This protein binds this small molecule.
Small molecule (SMILES): CC(=O)N[C@@H]1[C@@H](O)[C@H](O)[C@@H](CO)O[C@H]1O

Binding-site contacts:
Ligand atom C1 contacts residue THR255 of chain 1.B at 3.2 Å.
Ligand atom O5 contacts residue ASN253 of chain 1.B at 2.4 Å (h-bond).
Ligand atom O5 contacts residue THR255 of chain 1.B at 3.9 Å.
Ligand atom C7 contacts residue ASN253 of chain 1.B at 3.1 Å.
Ligand atom C5 contacts residue THR255 of chain 1.B at 4.1 Å.
Ligand atom C8 contacts residue ASN253 of chain 1.B at 4.2 Å.
Ligand atom C2 contacts residue THR255 of chain 1.B at 4.0 Å.
Ligand atom O7 contacts residue ASN253 of chain 1.B at 3.2 Å (h-bond).
Ligand atom C8 contacts residue MET240 of chain 1.B at 4.0 Å (hydrophobic).
Ligand atom C4 contacts residue ASN253 of chain 1.B at 4.0 Å.
Ligand atom C2 contacts residue ASN253 of chain 1.B at 2.2 Å.
Ligand atom N2 contacts residue ASN253 of chain 1.B at 2.7 Å (h-bond).
Ligand atom C1 contacts residue ASN253 of chain 1.B at 1.4 Å.
Ligand atom N2 contacts residue THR255 of chain 1.B at 4.0 Å.
Ligand atom C3 contacts residue THR255 of chain 1.B at 4.4 Å.
Ligand atom O7 contacts residue MET240 of chain 1.B at 4.3 Å.
Ligand atom C5 contacts residue ASN253 of chain 1.B at 3.6 Å.
Ligand atom C3 contacts residue ASN253 of chain 1.B at 3.6 Å.
Ligand atom C8 contacts residue THR239 of chain 1.B at 4.0 Å.

Sequence of chain 1.B:
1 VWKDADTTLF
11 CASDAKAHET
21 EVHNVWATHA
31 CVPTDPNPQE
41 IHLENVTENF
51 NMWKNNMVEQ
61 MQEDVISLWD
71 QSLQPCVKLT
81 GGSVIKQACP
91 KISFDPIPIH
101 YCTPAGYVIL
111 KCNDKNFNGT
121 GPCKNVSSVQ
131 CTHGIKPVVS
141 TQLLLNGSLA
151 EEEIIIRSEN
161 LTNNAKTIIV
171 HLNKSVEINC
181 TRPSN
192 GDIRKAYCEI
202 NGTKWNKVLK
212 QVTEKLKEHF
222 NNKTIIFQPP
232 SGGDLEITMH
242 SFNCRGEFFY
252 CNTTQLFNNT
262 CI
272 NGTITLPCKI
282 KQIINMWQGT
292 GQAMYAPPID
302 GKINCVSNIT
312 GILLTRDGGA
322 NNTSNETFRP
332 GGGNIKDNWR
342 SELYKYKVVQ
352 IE